Sequence of chain 1.A:
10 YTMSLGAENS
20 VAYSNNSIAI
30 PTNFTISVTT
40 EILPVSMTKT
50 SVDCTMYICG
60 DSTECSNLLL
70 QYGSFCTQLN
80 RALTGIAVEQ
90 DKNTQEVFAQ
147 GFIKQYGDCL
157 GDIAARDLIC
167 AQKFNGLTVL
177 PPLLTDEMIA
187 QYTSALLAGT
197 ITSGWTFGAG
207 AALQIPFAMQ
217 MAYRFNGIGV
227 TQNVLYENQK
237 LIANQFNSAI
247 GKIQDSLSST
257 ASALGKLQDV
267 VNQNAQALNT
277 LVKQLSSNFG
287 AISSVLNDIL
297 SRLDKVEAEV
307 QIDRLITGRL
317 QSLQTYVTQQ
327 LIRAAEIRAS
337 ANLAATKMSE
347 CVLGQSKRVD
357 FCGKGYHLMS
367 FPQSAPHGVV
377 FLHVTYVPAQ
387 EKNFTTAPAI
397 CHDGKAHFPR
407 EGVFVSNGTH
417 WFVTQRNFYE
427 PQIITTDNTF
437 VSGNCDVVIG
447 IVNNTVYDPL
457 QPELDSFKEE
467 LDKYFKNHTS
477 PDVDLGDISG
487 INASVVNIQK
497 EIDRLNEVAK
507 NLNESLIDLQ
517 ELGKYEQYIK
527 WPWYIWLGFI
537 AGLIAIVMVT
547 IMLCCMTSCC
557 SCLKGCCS

A small-molecule ligand and the protein it binds are described below.
Small molecule (SMILES): CC(=O)N[C@@H]1[C@@H](O)[C@H](O)[C@@H](CO)O[C@H]1O

Binding-site contacts:
Ligand atom O7 contacts residue TYR22 of chain 1.A at 3.9 Å.
Ligand atom O7 contacts residue ASN24 of chain 1.A at 3.4 Å (h-bond).
Ligand atom C1 contacts residue ASN24 of chain 1.A at 1.4 Å.
Ligand atom O5 contacts residue ASN24 of chain 1.A at 2.4 Å (h-bond).
Ligand atom C7 contacts residue TYR22 of chain 1.A at 4.4 Å (hydrophobic).
Ligand atom C2 contacts residue TRP417 of chain 1.A at 4.5 Å (hydrophobic).
Ligand atom C8 contacts residue ILE396 of chain 1.A at 3.7 Å (hydrophobic).
Ligand atom N2 contacts residue ASN24 of chain 1.A at 2.9 Å (h-bond).
Ligand atom C2 contacts residue ASN24 of chain 1.A at 2.5 Å.
Ligand atom C8 contacts residue TYR22 of chain 1.A at 4.4 Å (hydrophobic).
Ligand atom C4 contacts residue ASN24 of chain 1.A at 4.3 Å.
Ligand atom C7 contacts residue ASN24 of chain 1.A at 3.4 Å.
Ligand atom C1 contacts residue TRP417 of chain 1.A at 3.9 Å (hydrophobic).
Ligand atom N2 contacts residue TRP417 of chain 1.A at 3.9 Å.
Ligand atom C5 contacts residue ASN24 of chain 1.A at 3.7 Å.
Ligand atom C3 contacts residue ASN24 of chain 1.A at 3.8 Å.
Ligand atom C7 contacts residue TRP417 of chain 1.A at 4.5 Å (hydrophobic).